This protein binds this small molecule.
Small molecule (SMILES): CC(=O)N[C@H]1[C@H](O[C@H]2[C@H](O)[C@@H](NC(C)=O)CO[C@@H]2CO)O[C@H](CO)[C@@H](O[C@@H]2O[C@H](CO[C@H]3O[C@H](CO[C@H]4O[C@H](CO)[C@@H](O)[C@H](O)[C@@H]4O)[C@@H](O)[C@H](O[C@H]4O[C@H](CO)[C@@H](O)[C@H](O)[C@@H]4O)[C@@H]3O)[C@@H](O)[C@H](O[C@H]3O[C@H](CO)[C@@H](O)[C@H](O)[C@@H]3O[C@H]3O[C@H](CO)[C@@H](O)[C@H](O)[C@@H]3O[C@H]3O[C@H](CO)[C@@H](O)[C@H](O)[C@@H]3O)[C@@H]2O)[C@@H]1O

Binding-site contacts:
Ligand atom O6 contacts residue ASP250 of chain 2.A at 2.5 Å (salt-bridge).
Ligand atom C1 contacts residue ASN120 of chain 3.A at 1.4 Å.
Ligand atom C6 contacts residue LEU373 of chain 2.A at 3.3 Å (hydrophobic).
Ligand atom O4 contacts residue GLY312 of chain 2.A at 3.6 Å.
Ligand atom O5 contacts residue ARG283 of chain 2.A at 3.2 Å (salt-bridge).
Ligand atom O4 contacts residue ARG283 of chain 2.A at 3.6 Å.
Ligand atom O5 contacts residue GLN375 of chain 2.A at 3.4 Å (h-bond).
Ligand atom C2 contacts residue ASN120 of chain 3.A at 2.5 Å.
Ligand atom O6 contacts residue THR310 of chain 2.A at 3.4 Å (h-bond).
Ligand atom C6 contacts residue PRO309 of chain 2.A at 3.5 Å (hydrophobic).
Ligand atom C5 contacts residue ARG283 of chain 2.A at 3.5 Å.
Ligand atom O3 contacts residue ASP250 of chain 2.A at 2.9 Å (salt-bridge).
Ligand atom C4 contacts residue GLU294 of chain 2.A at 3.5 Å.
Ligand atom C7 contacts residue ASN120 of chain 3.A at 3.5 Å.
Ligand atom O6 contacts residue ILE285 of chain 2.A at 2.9 Å (h-bond).
Ligand atom N2 contacts residue ASN120 of chain 3.A at 3.0 Å (h-bond).
Ligand atom O4 contacts residue GLU294 of chain 2.A at 2.9 Å (salt-bridge).
Ligand atom O5 contacts residue GLY374 of chain 2.A at 3.3 Å.
Ligand atom O2 contacts residue ASN249 of chain 2.A at 3.1 Å (h-bond).
Ligand atom O3 contacts residue ARG283 of chain 2.A at 2.9 Å (salt-bridge).
Ligand atom O5 contacts residue ASP250 of chain 2.A at 3.6 Å.
Ligand atom O4 contacts residue ILE287 of chain 2.A at 3.4 Å.
Ligand atom O3 contacts residue ASN249 of chain 2.A at 2.7 Å (h-bond).
Ligand atom C8 contacts residue GLN311 of chain 2.A at 3.0 Å.
Ligand atom O2 contacts residue LEU296 of chain 2.A at 3.6 Å.
Ligand atom O3 contacts residue GLN311 of chain 2.A at 3.2 Å.
Ligand atom O5 contacts residue ASN120 of chain 3.A at 2.3 Å (h-bond).
Ligand atom O3 contacts residue GLY312 of chain 2.A at 3.0 Å (h-bond).
Ligand atom O5 contacts residue GLY312 of chain 2.A at 3.6 Å (h-bond).
Ligand atom O6 contacts residue LYS308 of chain 2.A at 2.9 Å (salt-bridge).
Ligand atom C6 contacts residue ARG283 of chain 2.A at 3.6 Å.
Ligand atom O7 contacts residue ASN120 of chain 3.A at 3.6 Å (h-bond).
Ligand atom O3 contacts residue GLU294 of chain 2.A at 2.7 Å (salt-bridge).
Ligand atom C6 contacts residue ASP250 of chain 2.A at 3.6 Å.
Ligand atom O2 contacts residue GLY312 of chain 2.A at 3.1 Å.
Ligand atom C3 contacts residue GLU294 of chain 2.A at 3.3 Å.
Ligand atom C5 contacts residue ASN120 of chain 3.A at 3.6 Å.
Ligand atom O4 contacts residue ARG247 of chain 2.A at 3.2 Å (salt-bridge).
Ligand atom C3 contacts residue GLY312 of chain 2.A at 3.2 Å.
Ligand atom O6 contacts residue GLN375 of chain 2.A at 3.0 Å.

Sequence of chain 2.A:
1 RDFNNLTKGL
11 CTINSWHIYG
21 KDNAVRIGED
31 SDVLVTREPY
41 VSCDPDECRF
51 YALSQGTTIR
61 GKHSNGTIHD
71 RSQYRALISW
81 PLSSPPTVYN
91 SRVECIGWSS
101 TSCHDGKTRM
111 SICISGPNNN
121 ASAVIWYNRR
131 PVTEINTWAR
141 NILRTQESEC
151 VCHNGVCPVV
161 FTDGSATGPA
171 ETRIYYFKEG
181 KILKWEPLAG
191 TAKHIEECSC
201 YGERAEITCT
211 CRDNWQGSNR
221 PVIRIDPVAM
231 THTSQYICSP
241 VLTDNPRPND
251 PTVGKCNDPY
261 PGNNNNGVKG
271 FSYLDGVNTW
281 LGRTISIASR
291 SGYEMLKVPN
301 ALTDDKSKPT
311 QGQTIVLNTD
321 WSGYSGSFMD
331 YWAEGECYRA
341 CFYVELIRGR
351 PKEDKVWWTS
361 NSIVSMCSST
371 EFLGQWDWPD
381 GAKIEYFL

Sequence of chain 3.A:
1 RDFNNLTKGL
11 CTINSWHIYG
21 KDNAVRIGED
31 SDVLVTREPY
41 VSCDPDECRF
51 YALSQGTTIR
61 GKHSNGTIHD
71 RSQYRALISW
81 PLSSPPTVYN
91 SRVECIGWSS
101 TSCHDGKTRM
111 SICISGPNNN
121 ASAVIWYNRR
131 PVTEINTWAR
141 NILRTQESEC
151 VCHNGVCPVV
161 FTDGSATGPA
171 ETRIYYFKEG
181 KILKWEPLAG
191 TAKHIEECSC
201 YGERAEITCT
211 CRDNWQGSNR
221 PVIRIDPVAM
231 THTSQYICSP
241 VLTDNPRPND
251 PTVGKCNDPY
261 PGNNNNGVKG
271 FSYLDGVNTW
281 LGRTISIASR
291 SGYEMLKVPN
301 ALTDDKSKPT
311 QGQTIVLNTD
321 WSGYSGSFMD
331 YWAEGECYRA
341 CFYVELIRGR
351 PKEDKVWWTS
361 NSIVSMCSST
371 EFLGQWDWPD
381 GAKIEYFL